Binding-site contacts:
Ligand atom O2P contacts residue TYR358 of chain 2.A at 2.4 Å (h-bond).
Ligand atom C1 contacts residue ARG266 of chain 2.A at 3.7 Å.
Ligand atom C6 contacts residue TYR358 of chain 2.A at 3.9 Å (hydrophobic).
Ligand atom C5 contacts residue HIS18 of chain 2.A at 4.0 Å.
Ligand atom C4 contacts residue ASP297 of chain 2.A at 3.8 Å.
Ligand atom C3 contacts residue ARG266 of chain 2.A at 3.9 Å.
Ligand atom O5 contacts residue ASP297 of chain 2.A at 2.7 Å (salt-bridge).
Ligand atom O6 contacts residue GLN242 of chain 3.A at 3.1 Å (h-bond).
Ligand atom C3 contacts residue ASP297 of chain 2.A at 3.1 Å.
Ligand atom O3P contacts residue TYR91 of chain 2.A at 3.4 Å (h-bond).
Ligand atom P contacts residue SER243 of chain 3.A at 3.9 Å.
Ligand atom O3P contacts residue GLN242 of chain 3.A at 2.8 Å (h-bond).
Ligand atom C5 contacts residue ASP297 of chain 2.A at 3.3 Å.
Ligand atom O5 contacts residue ALA247 of chain 3.A at 3.4 Å.
Ligand atom O5 contacts residue GLN242 of chain 3.A at 2.9 Å (h-bond).
Ligand atom C4 contacts residue HIS18 of chain 2.A at 3.5 Å.
Ligand atom O3P contacts residue SER243 of chain 3.A at 2.7 Å (h-bond).
Ligand atom O2P contacts residue ARG266 of chain 2.A at 3.5 Å (salt-bridge).
Ligand atom O1 contacts residue GLY267 of chain 2.A at 3.9 Å.
Ligand atom C5 contacts residue ALA247 of chain 3.A at 3.9 Å (hydrophobic).
Ligand atom O3 contacts residue TRP264 of chain 2.A at 3.9 Å.
Ligand atom P contacts residue TYR358 of chain 2.A at 3.4 Å.
Ligand atom O4 contacts residue ARG266 of chain 2.A at 3.2 Å.
Ligand atom C6 contacts residue ARG266 of chain 2.A at 3.7 Å.
Ligand atom O3 contacts residue ARG266 of chain 2.A at 2.8 Å (salt-bridge).
Ligand atom C1 contacts residue GLY267 of chain 2.A at 3.6 Å.
Ligand atom C5 contacts residue GLN242 of chain 3.A at 3.8 Å.
Ligand atom O1P contacts residue TYR358 of chain 2.A at 3.8 Å.
Ligand atom P contacts residue GLN242 of chain 3.A at 3.5 Å.
Ligand atom O5 contacts residue HIS18 of chain 2.A at 3.3 Å.
Ligand atom O4 contacts residue TYR358 of chain 2.A at 3.6 Å.
Ligand atom P contacts residue TYR91 of chain 2.A at 3.5 Å.
Ligand atom O6 contacts residue TYR358 of chain 2.A at 3.6 Å (h-bond).
Ligand atom O3 contacts residue MET265 of chain 2.A at 3.6 Å.
Ligand atom C1 contacts residue TRP264 of chain 2.A at 3.7 Å (hydrophobic).
Ligand atom O1P contacts residue TYR91 of chain 2.A at 2.6 Å (h-bond).
Ligand atom O2 contacts residue HIS18 of chain 2.A at 3.5 Å.
Ligand atom C6 contacts residue GLN242 of chain 3.A at 3.4 Å.
Ligand atom O3 contacts residue ASP297 of chain 2.A at 2.6 Å (salt-bridge).
Ligand atom C3 contacts residue HIS18 of chain 2.A at 3.5 Å.

Sequence of chain 2.A:
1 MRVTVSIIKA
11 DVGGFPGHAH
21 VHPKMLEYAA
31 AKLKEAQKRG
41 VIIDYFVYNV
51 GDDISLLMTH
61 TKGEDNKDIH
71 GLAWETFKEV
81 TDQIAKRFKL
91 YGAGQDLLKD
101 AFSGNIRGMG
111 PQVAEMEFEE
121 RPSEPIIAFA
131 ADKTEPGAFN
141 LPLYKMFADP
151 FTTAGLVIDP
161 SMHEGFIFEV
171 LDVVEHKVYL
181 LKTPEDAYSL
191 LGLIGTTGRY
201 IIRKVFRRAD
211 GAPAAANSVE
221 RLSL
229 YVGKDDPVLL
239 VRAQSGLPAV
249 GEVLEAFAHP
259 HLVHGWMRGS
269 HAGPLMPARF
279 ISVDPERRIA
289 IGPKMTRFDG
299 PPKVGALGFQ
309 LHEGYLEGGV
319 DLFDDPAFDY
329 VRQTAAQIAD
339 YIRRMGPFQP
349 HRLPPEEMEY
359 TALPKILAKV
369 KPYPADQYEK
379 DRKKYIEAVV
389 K

Sequence of chain 3.A:
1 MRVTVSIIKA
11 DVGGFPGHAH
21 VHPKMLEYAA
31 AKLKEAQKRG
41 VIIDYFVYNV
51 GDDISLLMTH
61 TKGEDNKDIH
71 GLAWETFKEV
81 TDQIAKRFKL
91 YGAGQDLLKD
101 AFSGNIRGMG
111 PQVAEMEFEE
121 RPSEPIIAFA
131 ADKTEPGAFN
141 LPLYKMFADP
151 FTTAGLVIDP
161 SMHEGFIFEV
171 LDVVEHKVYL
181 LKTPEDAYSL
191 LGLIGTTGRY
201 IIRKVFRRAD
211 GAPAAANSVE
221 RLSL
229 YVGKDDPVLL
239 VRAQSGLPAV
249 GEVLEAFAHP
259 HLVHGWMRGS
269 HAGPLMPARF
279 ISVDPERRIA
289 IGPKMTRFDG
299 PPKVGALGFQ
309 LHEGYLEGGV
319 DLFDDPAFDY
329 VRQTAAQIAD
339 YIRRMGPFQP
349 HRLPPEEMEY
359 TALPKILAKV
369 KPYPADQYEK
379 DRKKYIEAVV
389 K

The small molecule below binds the protein below.
Small molecule (SMILES): O=C(CO)[C@@H](O)[C@H](O)[C@H](O)COP(=O)(O)O